This small molecule binds to this protein.
Small molecule (SMILES): CC(=O)N[C@H]1[C@H](O[C@H]2[C@H](O)[C@@H](NC(C)=O)CO[C@@H]2CO)O[C@H](CO)[C@@H](O[C@@H]2O[C@H](CO[C@H]3O[C@H](CO)[C@@H](O)[C@H](O)[C@@H]3O)[C@@H](O)[C@H](O[C@H]3O[C@H](CO)[C@@H](O)[C@H](O)[C@@H]3O)[C@@H]2O)[C@@H]1O

Binding-site contacts:
Ligand atom O5 contacts residue NAG1 of chain 1.AA at 3.2 Å.
Ligand atom N2 contacts residue ASN264 of chain 1.C at 3.0 Å (h-bond).
Ligand atom C1 contacts residue NAG1 of chain 1.AA at 3.8 Å.
Ligand atom O7 contacts residue PRO214 of chain 1.C at 4.1 Å.
Ligand atom C2 contacts residue SER447 of chain 1.C at 3.9 Å.
Ligand atom C3 contacts residue VAL446 of chain 1.C at 3.5 Å (hydrophobic).
Ligand atom O7 contacts residue VAL446 of chain 1.C at 3.5 Å.
Ligand atom C5 contacts residue GLU213 of chain 1.C at 3.8 Å.
Ligand atom C5 contacts residue ASN264 of chain 1.C at 3.8 Å.
Ligand atom O4 contacts residue VAL446 of chain 1.C at 3.7 Å.
Ligand atom C5 contacts residue VAL446 of chain 1.C at 3.6 Å (hydrophobic).
Ligand atom O6 contacts residue SER211 of chain 1.C at 3.0 Å (h-bond).
Ligand atom C5 contacts residue NAG1 of chain 1.AA at 3.8 Å.
Ligand atom C8 contacts residue VAL256 of chain 1.C at 3.7 Å (hydrophobic).
Ligand atom O6 contacts residue LYS254 of chain 1.C at 4.2 Å.
Ligand atom C1 contacts residue SER447 of chain 1.C at 4.2 Å.
Ligand atom O6 contacts residue GLY380 of chain 1.C at 4.2 Å.
Ligand atom C8 contacts residue VAL446 of chain 1.C at 3.8 Å (hydrophobic).
Ligand atom C6 contacts residue GLU213 of chain 1.C at 3.6 Å.
Ligand atom C8 contacts residue SER447 of chain 1.C at 3.8 Å.
Ligand atom C6 contacts residue SER211 of chain 1.C at 3.7 Å.
Ligand atom C7 contacts residue VAL256 of chain 1.C at 4.2 Å (hydrophobic).
Ligand atom O6 contacts residue GLU213 of chain 1.C at 3.6 Å.
Ligand atom C8 contacts residue LEU263 of chain 1.C at 3.5 Å (hydrophobic).
Ligand atom C4 contacts residue VAL446 of chain 1.C at 3.9 Å (hydrophobic).
Ligand atom C3 contacts residue ASN264 of chain 1.C at 3.9 Å.
Ligand atom C2 contacts residue ASN264 of chain 1.C at 2.5 Å.
Ligand atom N2 contacts residue SER447 of chain 1.C at 3.0 Å (h-bond).
Ligand atom C7 contacts residue VAL446 of chain 1.C at 4.0 Å (hydrophobic).
Ligand atom O5 contacts residue ASN264 of chain 1.C at 2.4 Å (h-bond).
Ligand atom C6 contacts residue NAG1 of chain 1.AA at 3.9 Å.
Ligand atom O7 contacts residue ASN264 of chain 1.C at 3.9 Å.
Ligand atom C7 contacts residue SER447 of chain 1.C at 3.9 Å.
Ligand atom C1 contacts residue VAL446 of chain 1.C at 4.0 Å (hydrophobic).
Ligand atom C1 contacts residue ASN264 of chain 1.C at 1.5 Å.
Ligand atom O7 contacts residue VAL256 of chain 1.C at 4.0 Å.
Ligand atom C7 contacts residue ASN264 of chain 1.C at 3.6 Å.
Ligand atom O5 contacts residue LYS254 of chain 1.C at 4.1 Å.
Ligand atom C8 contacts residue PHE377 of chain 1.C at 4.2 Å (hydrophobic).
Ligand atom C3 contacts residue SER447 of chain 1.C at 3.9 Å.

Sequence of chain 1.C:
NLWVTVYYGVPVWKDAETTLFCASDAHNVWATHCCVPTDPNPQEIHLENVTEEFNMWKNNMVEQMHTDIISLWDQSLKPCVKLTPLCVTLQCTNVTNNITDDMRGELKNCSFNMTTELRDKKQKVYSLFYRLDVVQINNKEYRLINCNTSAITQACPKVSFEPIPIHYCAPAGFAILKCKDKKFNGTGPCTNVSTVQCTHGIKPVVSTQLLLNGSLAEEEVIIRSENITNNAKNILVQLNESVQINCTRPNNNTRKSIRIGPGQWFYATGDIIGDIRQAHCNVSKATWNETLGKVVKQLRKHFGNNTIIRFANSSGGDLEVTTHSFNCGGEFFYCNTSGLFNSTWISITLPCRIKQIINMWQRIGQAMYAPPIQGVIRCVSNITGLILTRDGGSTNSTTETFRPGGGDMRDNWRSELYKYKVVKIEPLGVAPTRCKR